Binding-site contacts:
Ligand atom N16 contacts residue GLN35 of chain 1.B at 3.0 Å (h-bond).
Ligand atom C14 contacts residue GLN35 of chain 1.B at 3.4 Å.
Ligand atom C6 contacts residue TRP108 of chain 1.B at 4.5 Å (hydrophobic).
Ligand atom C15 contacts residue TYR95 of chain 1.C at 3.1 Å (hydrophobic).
Ligand atom C12 contacts residue TYR36 of chain 1.B at 3.4 Å (hydrophobic).
Ligand atom C4 contacts residue TYR36 of chain 1.B at 4.3 Å (hydrophobic).
Ligand atom C2 contacts residue TYR36 of chain 1.B at 4.2 Å (hydrophobic).
Ligand atom C12 contacts residue TRP108 of chain 1.B at 3.7 Å (hydrophobic).
Ligand atom C13 contacts residue PHE113 of chain 1.B at 3.8 Å (hydrophobic).
Ligand atom S5 contacts residue TYR36 of chain 1.B at 4.0 Å.
Ligand atom C14 contacts residue TYR36 of chain 1.B at 4.0 Å (hydrophobic).
Ligand atom C13 contacts residue TRP108 of chain 1.B at 3.4 Å (hydrophobic).
Ligand atom C3 contacts residue GLN35 of chain 1.B at 3.9 Å.
Ligand atom C17 contacts residue TYR36 of chain 1.B at 4.1 Å (hydrophobic).
Ligand atom C3 contacts residue TYR36 of chain 1.B at 3.3 Å (hydrophobic).
Ligand atom C13 contacts residue TYR95 of chain 1.C at 4.2 Å (hydrophobic).
Ligand atom C10 contacts residue TYR36 of chain 1.B at 3.2 Å (hydrophobic).
Ligand atom C13 contacts residue TYR36 of chain 1.B at 3.4 Å (hydrophobic).
Ligand atom C10 contacts residue TRP108 of chain 1.B at 4.1 Å (hydrophobic).
Ligand atom O8 contacts residue GLN35 of chain 1.B at 2.8 Å (h-bond).
Ligand atom C17 contacts residue TRP108 of chain 1.B at 3.4 Å (hydrophobic).
Ligand atom S5 contacts residue TRP108 of chain 1.B at 3.1 Å.
Ligand atom C17 contacts residue PHE49 of chain 1.C at 3.3 Å (hydrophobic).
Ligand atom N7 contacts residue GLN35 of chain 1.B at 3.6 Å.
Ligand atom N16 contacts residue PHE49 of chain 1.C at 3.3 Å.
Ligand atom C15 contacts residue PHE113 of chain 1.B at 3.6 Å (hydrophobic).
Ligand atom C17 contacts residue ASP92 of chain 1.C at 4.5 Å.
Ligand atom N16 contacts residue TRP108 of chain 1.B at 3.9 Å.
Ligand atom C17 contacts residue TYR95 of chain 1.C at 3.0 Å (hydrophobic).
Ligand atom N16 contacts residue TYR95 of chain 1.C at 3.9 Å.
Ligand atom O8 contacts residue TYR36 of chain 1.B at 3.4 Å (h-bond).
Ligand atom C2 contacts residue TRP108 of chain 1.B at 4.3 Å (hydrophobic).
Ligand atom C15 contacts residue TYR36 of chain 1.B at 4.0 Å (hydrophobic).
Ligand atom N16 contacts residue ASP92 of chain 1.C at 4.4 Å.
Ligand atom C17 contacts residue GLN35 of chain 1.B at 4.0 Å.
Ligand atom C1 contacts residue TYR36 of chain 1.B at 3.7 Å (hydrophobic).
Ligand atom C15 contacts residue TRP108 of chain 1.B at 3.3 Å (hydrophobic).
Ligand atom N16 contacts residue TYR36 of chain 1.B at 3.9 Å.
Ligand atom C14 contacts residue TRP108 of chain 1.B at 4.3 Å (hydrophobic).
Ligand atom N7 contacts residue TYR36 of chain 1.B at 3.2 Å.

A protein and the small-molecule ligand that binds it are described below.
Small molecule (SMILES): O=c1nc(-c2cccnc2)sc2ccccc12

Sequence of chain 1.C:
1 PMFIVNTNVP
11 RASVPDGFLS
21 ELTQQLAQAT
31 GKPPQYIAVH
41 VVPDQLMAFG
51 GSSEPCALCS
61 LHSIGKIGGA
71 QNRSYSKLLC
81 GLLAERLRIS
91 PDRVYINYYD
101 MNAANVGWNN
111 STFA

Sequence of chain 1.B:
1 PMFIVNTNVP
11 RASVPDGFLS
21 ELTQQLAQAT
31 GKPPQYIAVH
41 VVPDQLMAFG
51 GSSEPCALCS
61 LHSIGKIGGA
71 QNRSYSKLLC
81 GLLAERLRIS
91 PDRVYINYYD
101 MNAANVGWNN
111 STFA